Sequence of chain 1.A:
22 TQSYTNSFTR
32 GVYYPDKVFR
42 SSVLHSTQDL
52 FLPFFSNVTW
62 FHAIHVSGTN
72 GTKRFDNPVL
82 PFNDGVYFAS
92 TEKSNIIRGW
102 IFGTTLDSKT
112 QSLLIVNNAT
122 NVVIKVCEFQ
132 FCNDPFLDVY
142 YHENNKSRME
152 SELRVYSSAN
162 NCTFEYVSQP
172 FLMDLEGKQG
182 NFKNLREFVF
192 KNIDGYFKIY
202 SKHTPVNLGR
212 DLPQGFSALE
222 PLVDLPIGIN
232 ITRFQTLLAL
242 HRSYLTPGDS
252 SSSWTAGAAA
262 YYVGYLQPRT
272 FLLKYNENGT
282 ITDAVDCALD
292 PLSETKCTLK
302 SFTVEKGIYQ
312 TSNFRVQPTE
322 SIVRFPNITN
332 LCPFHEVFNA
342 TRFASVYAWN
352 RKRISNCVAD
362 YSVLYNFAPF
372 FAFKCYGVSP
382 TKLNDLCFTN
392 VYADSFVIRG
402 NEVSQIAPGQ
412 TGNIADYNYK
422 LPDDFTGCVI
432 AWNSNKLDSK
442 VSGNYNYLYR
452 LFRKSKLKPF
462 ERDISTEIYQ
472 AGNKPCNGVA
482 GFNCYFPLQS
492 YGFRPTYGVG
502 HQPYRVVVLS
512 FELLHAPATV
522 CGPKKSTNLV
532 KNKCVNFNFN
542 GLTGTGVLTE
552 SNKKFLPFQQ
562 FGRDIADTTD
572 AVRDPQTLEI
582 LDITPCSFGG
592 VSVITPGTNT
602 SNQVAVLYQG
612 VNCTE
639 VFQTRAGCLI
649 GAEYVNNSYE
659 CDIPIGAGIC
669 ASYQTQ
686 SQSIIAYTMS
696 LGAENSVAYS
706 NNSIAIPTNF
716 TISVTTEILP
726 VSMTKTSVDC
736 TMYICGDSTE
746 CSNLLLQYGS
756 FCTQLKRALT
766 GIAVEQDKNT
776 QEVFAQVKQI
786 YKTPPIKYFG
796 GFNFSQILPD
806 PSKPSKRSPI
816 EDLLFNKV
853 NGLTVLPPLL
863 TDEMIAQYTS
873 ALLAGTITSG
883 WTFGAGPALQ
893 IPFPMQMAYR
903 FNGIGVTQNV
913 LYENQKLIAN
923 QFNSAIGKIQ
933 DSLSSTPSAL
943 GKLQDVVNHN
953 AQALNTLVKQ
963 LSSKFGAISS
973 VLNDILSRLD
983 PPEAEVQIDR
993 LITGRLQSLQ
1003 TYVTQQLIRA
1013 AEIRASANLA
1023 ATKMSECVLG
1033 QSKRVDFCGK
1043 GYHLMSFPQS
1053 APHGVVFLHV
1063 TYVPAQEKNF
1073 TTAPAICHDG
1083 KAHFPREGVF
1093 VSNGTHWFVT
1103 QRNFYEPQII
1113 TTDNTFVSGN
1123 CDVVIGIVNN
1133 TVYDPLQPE

The protein below binds the small molecule below.
Small molecule (SMILES): CC(=O)N[C@@H]1[C@@H](O)[C@H](O)[C@@H](CO)O[C@H]1O

Binding-site contacts:
Ligand atom O5 contacts residue PHE1100 of chain 1.A at 4.0 Å.
Ligand atom C2 contacts residue ASN1095 of chain 1.A at 3.8 Å.
Ligand atom O7 contacts residue HIS1098 of chain 1.A at 3.8 Å.
Ligand atom O7 contacts residue THR1097 of chain 1.A at 2.9 Å (h-bond).
Ligand atom C1 contacts residue HIS1098 of chain 1.A at 3.4 Å.
Ligand atom O5 contacts residue HIS1098 of chain 1.A at 3.7 Å.
Ligand atom C8 contacts residue THR1097 of chain 1.A at 4.4 Å.
Ligand atom C7 contacts residue ASN1095 of chain 1.A at 3.1 Å.
Ligand atom C5 contacts residue HIS1098 of chain 1.A at 3.8 Å.
Ligand atom C7 contacts residue THR1097 of chain 1.A at 3.9 Å.
Ligand atom N2 contacts residue ASN1095 of chain 1.A at 3.0 Å (h-bond).
Ligand atom C6 contacts residue HIS1098 of chain 1.A at 4.5 Å.
Ligand atom C1 contacts residue ASN1095 of chain 1.A at 3.5 Å.
Ligand atom C1 contacts residue PHE1100 of chain 1.A at 4.2 Å (hydrophobic).
Ligand atom C8 contacts residue ASN1095 of chain 1.A at 3.3 Å.
Ligand atom O7 contacts residue ASN1095 of chain 1.A at 3.7 Å.